Sequence of chain 10.U:
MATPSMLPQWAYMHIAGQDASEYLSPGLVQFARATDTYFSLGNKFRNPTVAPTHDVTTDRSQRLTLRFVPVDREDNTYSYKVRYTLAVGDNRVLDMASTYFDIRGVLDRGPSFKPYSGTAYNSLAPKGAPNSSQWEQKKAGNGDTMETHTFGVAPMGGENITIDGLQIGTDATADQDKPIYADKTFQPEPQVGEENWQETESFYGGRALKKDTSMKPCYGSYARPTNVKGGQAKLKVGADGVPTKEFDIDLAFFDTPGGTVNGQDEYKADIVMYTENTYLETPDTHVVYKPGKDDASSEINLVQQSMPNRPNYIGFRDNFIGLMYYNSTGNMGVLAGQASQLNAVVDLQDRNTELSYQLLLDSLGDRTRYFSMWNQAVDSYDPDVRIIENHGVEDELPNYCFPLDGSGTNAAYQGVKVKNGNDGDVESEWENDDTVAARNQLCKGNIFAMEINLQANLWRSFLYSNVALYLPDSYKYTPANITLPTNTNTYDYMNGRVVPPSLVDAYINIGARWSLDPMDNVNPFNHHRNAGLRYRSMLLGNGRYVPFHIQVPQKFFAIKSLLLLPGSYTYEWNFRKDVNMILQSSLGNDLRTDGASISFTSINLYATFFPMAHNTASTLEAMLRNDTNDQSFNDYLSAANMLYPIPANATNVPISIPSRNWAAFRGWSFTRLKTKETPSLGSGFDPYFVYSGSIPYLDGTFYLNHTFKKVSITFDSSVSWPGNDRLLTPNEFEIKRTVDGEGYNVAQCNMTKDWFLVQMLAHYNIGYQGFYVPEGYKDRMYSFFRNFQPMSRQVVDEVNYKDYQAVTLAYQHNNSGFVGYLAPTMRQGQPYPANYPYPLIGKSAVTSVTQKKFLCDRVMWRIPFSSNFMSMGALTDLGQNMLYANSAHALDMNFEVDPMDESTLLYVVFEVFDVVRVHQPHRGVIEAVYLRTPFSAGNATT

The small molecule below binds the protein below.
Small molecule (SMILES): CC[C@H](C)[C@H](NC(=O)[C@@H](N)CC(=O)O)C(=O)N[C@@H](CC(N)=O)C(=O)N[C@@H](Cc1ccccc1)C(=O)N[C@@H](CO)C(=O)N[C@@H](CO)C(=O)N[C@H](C=O)CC(C)C

Binding-site contacts:
Ligand atom CG2 contacts residue TYR636 of chain 10.T at 3.4 Å (hydrophobic).
Ligand atom C contacts residue GLY42 of chain 10.U at 3.5 Å.
Ligand atom C contacts residue GLU911 of chain 10.T at 3.3 Å.
Ligand atom CG1 contacts residue GLU911 of chain 10.T at 3.7 Å.
Ligand atom O contacts residue ASN47 of chain 10.U at 3.3 Å (h-bond).
Ligand atom CA contacts residue TYR636 of chain 10.T at 3.7 Å (hydrophobic).
Ligand atom OD2 contacts residue PRO864 of chain 10.T at 3.7 Å.
Ligand atom CB contacts residue GLY42 of chain 10.U at 3.5 Å.
Ligand atom CA contacts residue ASN47 of chain 10.U at 3.8 Å.
Ligand atom CA contacts residue GLU911 of chain 10.T at 3.8 Å.
Ligand atom OD1 contacts residue ALA874 of chain 10.T at 3.7 Å.
Ligand atom N contacts residue GLY42 of chain 10.U at 3.2 Å (h-bond).
Ligand atom O contacts residue GLU911 of chain 10.T at 3.1 Å (salt-bridge).
Ligand atom CB contacts residue PHE45 of chain 10.U at 3.3 Å (hydrophobic).
Ligand atom CB contacts residue GLY42 of chain 10.U at 3.7 Å.
Ligand atom CD1 contacts residue ARG33 of chain 10.U at 3.8 Å.
Ligand atom O contacts residue TYR636 of chain 10.T at 3.5 Å (h-bond).
Ligand atom CE1 contacts residue ASN634 of chain 10.T at 3.4 Å.
Ligand atom N contacts residue PHE45 of chain 10.U at 3.4 Å (h-bond).
Ligand atom OD2 contacts residue SER871 of chain 10.T at 3.2 Å (h-bond).
Ligand atom N contacts residue ASN47 of chain 10.U at 3.8 Å.
Ligand atom N contacts residue ARG46 of chain 10.U at 3.5 Å (salt-bridge).
Ligand atom CD1 contacts residue SER21 of chain 10.U at 3.6 Å.
Ligand atom O contacts residue GLY42 of chain 10.U at 2.9 Å (h-bond).
Ligand atom OD1 contacts residue ALA762 of chain 10.T at 3.5 Å.
Ligand atom CD1 contacts residue ALA20 of chain 10.U at 3.7 Å (hydrophobic).
Ligand atom OD1 contacts residue ARG862 of chain 10.T at 3.1 Å.
Ligand atom CA contacts residue PHE45 of chain 10.U at 3.6 Å (hydrophobic).
Ligand atom O contacts residue ARG46 of chain 10.U at 3.5 Å (salt-bridge).
Ligand atom N contacts residue SER871 of chain 10.T at 3.5 Å (h-bond).
Ligand atom CA contacts residue GLY42 of chain 10.U at 3.6 Å.
Ligand atom CD1 contacts residue LEU637 of chain 10.T at 3.7 Å (hydrophobic).
Ligand atom N contacts residue TYR636 of chain 10.T at 3.8 Å.
Ligand atom CD1 contacts residue ASN634 of chain 10.T at 3.6 Å.
Ligand atom ND2 contacts residue ARG666 of chain 10.T at 3.4 Å (salt-bridge).
Ligand atom CZ contacts residue PHE633 of chain 10.T at 3.7 Å (hydrophobic).
Ligand atom O contacts residue TYR636 of chain 10.T at 3.1 Å (h-bond).
Ligand atom CZ contacts residue ASN634 of chain 10.T at 3.8 Å.
Ligand atom O contacts residue ARG666 of chain 10.T at 3.1 Å (salt-bridge).
Ligand atom CG2 contacts residue LEU637 of chain 10.T at 3.8 Å (hydrophobic).

Sequence of chain 10.T:
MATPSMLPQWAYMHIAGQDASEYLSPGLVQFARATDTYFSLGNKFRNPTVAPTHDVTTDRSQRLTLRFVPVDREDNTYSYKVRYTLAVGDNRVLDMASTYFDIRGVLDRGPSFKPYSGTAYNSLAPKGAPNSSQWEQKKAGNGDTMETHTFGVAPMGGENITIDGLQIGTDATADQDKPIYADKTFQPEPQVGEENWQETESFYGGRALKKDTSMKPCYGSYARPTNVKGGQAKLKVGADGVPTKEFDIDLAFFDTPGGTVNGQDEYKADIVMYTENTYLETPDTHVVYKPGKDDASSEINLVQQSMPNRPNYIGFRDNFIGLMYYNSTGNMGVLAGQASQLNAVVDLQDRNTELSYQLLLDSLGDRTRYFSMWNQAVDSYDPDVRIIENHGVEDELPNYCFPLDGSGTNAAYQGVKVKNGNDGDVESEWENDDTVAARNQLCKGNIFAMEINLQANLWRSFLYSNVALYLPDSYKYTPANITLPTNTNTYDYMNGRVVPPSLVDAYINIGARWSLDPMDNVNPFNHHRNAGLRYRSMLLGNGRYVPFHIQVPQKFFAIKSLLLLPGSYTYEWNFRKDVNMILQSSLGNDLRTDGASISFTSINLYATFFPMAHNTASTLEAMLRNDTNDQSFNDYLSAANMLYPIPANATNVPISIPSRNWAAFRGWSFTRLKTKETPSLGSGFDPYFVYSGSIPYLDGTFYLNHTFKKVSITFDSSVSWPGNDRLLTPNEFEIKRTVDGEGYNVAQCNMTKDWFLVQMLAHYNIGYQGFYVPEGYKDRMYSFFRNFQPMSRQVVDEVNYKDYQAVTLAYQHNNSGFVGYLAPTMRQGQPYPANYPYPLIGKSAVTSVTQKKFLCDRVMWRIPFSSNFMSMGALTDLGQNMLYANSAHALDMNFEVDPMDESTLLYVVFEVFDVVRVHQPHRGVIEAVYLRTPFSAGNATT